Sequence of chain 1.I:
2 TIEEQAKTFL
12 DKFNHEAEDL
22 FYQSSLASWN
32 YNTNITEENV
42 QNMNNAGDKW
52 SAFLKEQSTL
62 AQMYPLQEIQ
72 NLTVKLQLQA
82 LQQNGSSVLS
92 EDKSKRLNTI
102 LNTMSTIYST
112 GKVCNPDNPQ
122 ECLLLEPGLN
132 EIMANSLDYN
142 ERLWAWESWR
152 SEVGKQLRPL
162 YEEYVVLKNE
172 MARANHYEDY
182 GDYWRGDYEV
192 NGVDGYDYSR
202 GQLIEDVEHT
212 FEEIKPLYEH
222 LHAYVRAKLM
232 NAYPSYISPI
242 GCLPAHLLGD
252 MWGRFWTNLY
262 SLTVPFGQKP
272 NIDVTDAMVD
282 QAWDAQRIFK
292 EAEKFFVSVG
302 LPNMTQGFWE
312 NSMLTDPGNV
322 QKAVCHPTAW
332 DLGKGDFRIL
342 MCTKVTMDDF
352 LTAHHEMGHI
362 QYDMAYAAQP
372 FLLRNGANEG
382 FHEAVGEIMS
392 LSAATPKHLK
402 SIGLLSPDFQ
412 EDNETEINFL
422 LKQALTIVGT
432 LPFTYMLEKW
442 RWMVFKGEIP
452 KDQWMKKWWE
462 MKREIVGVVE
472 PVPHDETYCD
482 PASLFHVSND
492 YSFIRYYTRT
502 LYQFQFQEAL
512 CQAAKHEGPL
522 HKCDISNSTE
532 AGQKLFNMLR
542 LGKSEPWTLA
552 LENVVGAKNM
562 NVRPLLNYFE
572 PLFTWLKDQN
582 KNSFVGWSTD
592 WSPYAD

Binding-site contacts:
Ligand atom C8 contacts residue THR34 of chain 1.I at 3.8 Å.
Ligand atom C4 contacts residue ASN35 of chain 1.I at 4.2 Å.
Ligand atom N2 contacts residue ASN35 of chain 1.I at 2.9 Å (h-bond).
Ligand atom C1 contacts residue ASN35 of chain 1.I at 1.4 Å.
Ligand atom C2 contacts residue ASN35 of chain 1.I at 2.5 Å.
Ligand atom C1 contacts residue THR37 of chain 1.I at 4.3 Å.
Ligand atom O7 contacts residue ASN35 of chain 1.I at 4.4 Å.
Ligand atom O5 contacts residue ASN35 of chain 1.I at 2.4 Å (h-bond).
Ligand atom O6 contacts residue THR37 of chain 1.I at 3.6 Å.
Ligand atom C7 contacts residue ASN35 of chain 1.I at 3.9 Å.
Ligand atom C3 contacts residue ASN35 of chain 1.I at 3.8 Å.
Ligand atom O5 contacts residue THR37 of chain 1.I at 3.5 Å.
Ligand atom C6 contacts residue THR37 of chain 1.I at 3.8 Å.
Ligand atom C5 contacts residue ASN35 of chain 1.I at 3.7 Å.
Ligand atom C5 contacts residue THR37 of chain 1.I at 4.0 Å.

A protein and the small-molecule ligand that binds it are described below.
Small molecule (SMILES): CC(=O)N[C@@H]1[C@@H](O)[C@H](O)[C@@H](CO)O[C@H]1O